This small molecule binds to this protein.
Small molecule (SMILES): CCCCCCCCCCCC(=O)OC[C@@H](O)CO[P](=O)(O)OCC[N+](C)(C)C

Sequence of chain 1.B:
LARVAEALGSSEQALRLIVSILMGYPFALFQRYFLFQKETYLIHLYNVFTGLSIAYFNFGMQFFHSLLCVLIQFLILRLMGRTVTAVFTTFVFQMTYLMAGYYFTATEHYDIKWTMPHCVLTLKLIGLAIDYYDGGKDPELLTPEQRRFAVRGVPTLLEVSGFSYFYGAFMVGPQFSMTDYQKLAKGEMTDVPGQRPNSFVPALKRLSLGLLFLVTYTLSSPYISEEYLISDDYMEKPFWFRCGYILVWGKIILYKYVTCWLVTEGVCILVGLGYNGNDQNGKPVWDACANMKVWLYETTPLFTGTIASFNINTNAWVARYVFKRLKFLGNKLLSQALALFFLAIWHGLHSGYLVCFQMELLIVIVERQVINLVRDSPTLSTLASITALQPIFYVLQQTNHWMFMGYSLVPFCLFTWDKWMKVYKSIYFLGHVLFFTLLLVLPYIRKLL

Binding-site contacts:
Ligand atom C5 contacts residue TYR298 of chain 1.B at 3.5 Å (hydrophobic).
Ligand atom O5 contacts residue TYR394 of chain 1.B at 3.9 Å.
Ligand atom C5 contacts residue TYR151 of chain 1.B at 4.1 Å (hydrophobic).
Ligand atom O5 contacts residue TYR298 of chain 1.B at 4.0 Å.
Ligand atom C8 contacts residue LEU58 of chain 1.B at 3.9 Å (hydrophobic).
Ligand atom O6 contacts residue TYR151 of chain 1.B at 3.3 Å.
Ligand atom C18 contacts residue MET157 of chain 1.B at 3.6 Å (hydrophobic).
Ligand atom C19 contacts residue THR156 of chain 1.B at 3.5 Å.
Ligand atom C4 contacts residue VAL213 of chain 1.B at 3.7 Å (hydrophobic).
Ligand atom O5 contacts residue PHE453 of chain 1.B at 3.7 Å.
Ligand atom C2 contacts residue VAL213 of chain 1.B at 3.9 Å (hydrophobic).
Ligand atom C12 contacts residue LEU255 of chain 1.B at 3.8 Å (hydrophobic).
Ligand atom C19 contacts residue TYR143 of chain 1.B at 3.4 Å (hydrophobic).
Ligand atom N8 contacts residue HIS388 of chain 1.B at 4.0 Å.
Ligand atom C5 contacts residue CYS301 of chain 1.B at 4.1 Å (hydrophobic).
Ligand atom C15 contacts residue TYR298 of chain 1.B at 3.6 Å (hydrophobic).
Ligand atom C11 contacts residue ILE59 of chain 1.B at 4.0 Å (hydrophobic).
Ligand atom C20 contacts residue TYR143 of chain 1.B at 3.3 Å (hydrophobic).
Ligand atom P9 contacts residue TYR151 of chain 1.B at 3.9 Å.
Ligand atom C14 contacts residue HIS388 of chain 1.B at 3.8 Å.
Ligand atom C17 contacts residue HIS388 of chain 1.B at 3.4 Å.
Ligand atom N8 contacts residue TYR143 of chain 1.B at 3.9 Å.
Ligand atom C5 contacts residue VAL213 of chain 1.B at 4.0 Å (hydrophobic).
Ligand atom C4 contacts residue TYR151 of chain 1.B at 4.0 Å (hydrophobic).
Ligand atom O1 contacts residue TRP387 of chain 1.B at 3.9 Å.
Ligand atom O3 contacts residue TRP387 of chain 1.B at 3.8 Å.
Ligand atom C6 contacts residue VAL213 of chain 1.B at 3.8 Å (hydrophobic).
Ligand atom C6 contacts residue CYS301 of chain 1.B at 4.0 Å (hydrophobic).
Ligand atom O3 contacts residue HIS388 of chain 1.B at 2.9 Å.
Ligand atom C16 contacts residue TYR151 of chain 1.B at 4.1 Å (hydrophobic).
Ligand atom C20 contacts residue HIS388 of chain 1.B at 3.6 Å.
Ligand atom C20 contacts residue CYS160 of chain 1.B at 4.0 Å (hydrophobic).
Ligand atom C10 contacts residue ILE59 of chain 1.B at 3.8 Å (hydrophobic).
Ligand atom C3 contacts residue VAL213 of chain 1.B at 3.6 Å (hydrophobic).
Ligand atom O7 contacts residue TYR298 of chain 1.B at 2.3 Å (h-bond).
Ligand atom C7 contacts residue TYR151 of chain 1.B at 3.8 Å (hydrophobic).
Ligand atom C19 contacts residue MET157 of chain 1.B at 4.1 Å (hydrophobic).
Ligand atom O7 contacts residue TYR151 of chain 1.B at 3.1 Å (h-bond).
Ligand atom P9 contacts residue TYR298 of chain 1.B at 3.6 Å.
Ligand atom C12 contacts residue ILE59 of chain 1.B at 3.7 Å (hydrophobic).